Binding-site contacts:
Ligand atom O7 contacts residue ASN785 of chain 1.B at 3.9 Å.
Ligand atom C4 contacts residue ASN785 of chain 1.B at 4.2 Å.
Ligand atom O6 contacts residue GLN788 of chain 1.B at 4.1 Å.
Ligand atom C1 contacts residue SER787 of chain 1.B at 3.3 Å.
Ligand atom C2 contacts residue ASN785 of chain 1.B at 2.4 Å.
Ligand atom C4 contacts residue SER787 of chain 1.B at 4.4 Å.
Ligand atom C5 contacts residue GLN788 of chain 1.B at 4.2 Å.
Ligand atom N2 contacts residue ASN785 of chain 1.B at 2.5 Å (h-bond).
Ligand atom C3 contacts residue ASN785 of chain 1.B at 3.8 Å.
Ligand atom C5 contacts residue ASN785 of chain 1.B at 3.6 Å.
Ligand atom O5 contacts residue ASN785 of chain 1.B at 2.3 Å (h-bond).
Ligand atom C7 contacts residue ASN785 of chain 1.B at 3.0 Å.
Ligand atom C1 contacts residue ASN785 of chain 1.B at 1.4 Å.
Ligand atom C5 contacts residue SER787 of chain 1.B at 3.1 Å.
Ligand atom C6 contacts residue SER787 of chain 1.B at 3.7 Å.
Ligand atom C6 contacts residue GLN788 of chain 1.B at 3.2 Å.
Ligand atom C8 contacts residue ASN785 of chain 1.B at 3.4 Å.
Ligand atom O5 contacts residue SER787 of chain 1.B at 3.0 Å (h-bond).

Sequence of chain 1.B:
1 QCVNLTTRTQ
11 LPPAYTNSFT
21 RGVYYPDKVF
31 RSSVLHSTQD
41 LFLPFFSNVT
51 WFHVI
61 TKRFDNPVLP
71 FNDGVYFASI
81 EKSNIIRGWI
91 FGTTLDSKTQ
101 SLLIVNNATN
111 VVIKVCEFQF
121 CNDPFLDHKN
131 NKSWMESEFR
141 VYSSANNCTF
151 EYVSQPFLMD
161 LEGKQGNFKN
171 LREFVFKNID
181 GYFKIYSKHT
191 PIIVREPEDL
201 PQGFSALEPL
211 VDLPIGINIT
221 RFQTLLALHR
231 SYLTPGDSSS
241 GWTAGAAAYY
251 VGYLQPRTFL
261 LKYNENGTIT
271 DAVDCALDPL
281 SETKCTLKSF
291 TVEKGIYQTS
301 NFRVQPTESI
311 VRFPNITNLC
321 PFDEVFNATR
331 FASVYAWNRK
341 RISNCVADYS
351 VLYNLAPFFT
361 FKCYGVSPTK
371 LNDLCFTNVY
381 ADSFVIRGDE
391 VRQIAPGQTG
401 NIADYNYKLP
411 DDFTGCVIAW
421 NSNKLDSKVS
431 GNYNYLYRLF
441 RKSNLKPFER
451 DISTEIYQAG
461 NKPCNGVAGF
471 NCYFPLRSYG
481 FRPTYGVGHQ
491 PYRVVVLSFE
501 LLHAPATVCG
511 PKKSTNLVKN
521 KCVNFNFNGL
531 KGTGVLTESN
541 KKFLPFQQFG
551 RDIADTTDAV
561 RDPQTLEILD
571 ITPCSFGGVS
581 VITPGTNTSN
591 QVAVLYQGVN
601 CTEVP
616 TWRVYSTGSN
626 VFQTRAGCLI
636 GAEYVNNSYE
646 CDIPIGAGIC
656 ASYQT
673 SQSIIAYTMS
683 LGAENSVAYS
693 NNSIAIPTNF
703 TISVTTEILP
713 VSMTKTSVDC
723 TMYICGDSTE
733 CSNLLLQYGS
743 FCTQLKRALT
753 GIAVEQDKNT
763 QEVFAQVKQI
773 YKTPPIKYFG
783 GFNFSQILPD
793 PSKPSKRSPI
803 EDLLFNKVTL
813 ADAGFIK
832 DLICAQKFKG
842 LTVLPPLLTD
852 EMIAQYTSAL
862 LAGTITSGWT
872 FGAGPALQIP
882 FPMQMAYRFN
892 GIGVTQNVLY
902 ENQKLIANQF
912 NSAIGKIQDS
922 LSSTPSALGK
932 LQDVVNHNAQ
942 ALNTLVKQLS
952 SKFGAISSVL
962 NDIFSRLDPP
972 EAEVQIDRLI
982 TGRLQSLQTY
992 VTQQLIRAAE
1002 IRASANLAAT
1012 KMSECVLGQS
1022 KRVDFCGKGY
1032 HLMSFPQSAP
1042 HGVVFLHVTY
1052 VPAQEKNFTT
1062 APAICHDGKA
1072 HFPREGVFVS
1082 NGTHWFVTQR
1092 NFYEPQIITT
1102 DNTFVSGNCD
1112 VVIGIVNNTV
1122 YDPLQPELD

A protein and the small-molecule ligand that binds it are described below.
Small molecule (SMILES): CC(=O)N[C@H]1[C@H](O[C@H]2[C@H](O)[C@@H](NC(C)=O)CO[C@@H]2CO)O[C@H](CO)[C@@H](O)[C@@H]1O